Sequence of chain 1.D:
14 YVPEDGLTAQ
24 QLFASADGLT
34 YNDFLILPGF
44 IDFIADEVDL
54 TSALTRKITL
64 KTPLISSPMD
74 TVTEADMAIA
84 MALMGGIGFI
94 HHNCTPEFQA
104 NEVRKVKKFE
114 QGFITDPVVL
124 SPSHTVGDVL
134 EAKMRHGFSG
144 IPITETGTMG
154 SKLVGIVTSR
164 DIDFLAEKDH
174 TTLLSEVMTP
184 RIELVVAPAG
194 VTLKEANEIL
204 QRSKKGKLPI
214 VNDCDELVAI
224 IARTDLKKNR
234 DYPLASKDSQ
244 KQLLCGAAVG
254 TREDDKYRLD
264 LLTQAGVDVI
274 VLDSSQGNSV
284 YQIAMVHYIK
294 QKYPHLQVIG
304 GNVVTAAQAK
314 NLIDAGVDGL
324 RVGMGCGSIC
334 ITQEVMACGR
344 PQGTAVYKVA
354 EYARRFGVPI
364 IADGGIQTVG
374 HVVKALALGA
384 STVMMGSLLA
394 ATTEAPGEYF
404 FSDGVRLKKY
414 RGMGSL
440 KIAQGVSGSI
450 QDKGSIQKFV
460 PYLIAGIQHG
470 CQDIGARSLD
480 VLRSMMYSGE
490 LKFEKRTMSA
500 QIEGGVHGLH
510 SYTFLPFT

Binding-site contacts:
Ligand atom C5 contacts residue GLY415 of chain 1.D at 3.5 Å.
Ligand atom O2P contacts residue TYR413 of chain 1.D at 3.7 Å.
Ligand atom O3P contacts residue SER331 of chain 1.D at 2.9 Å (h-bond).
Ligand atom N7 contacts residue GLY415 of chain 1.D at 3.1 Å.
Ligand atom N9 contacts residue NAD1 of chain 1.Y at 3.6 Å.
Ligand atom C6 contacts residue GLY415 of chain 1.D at 3.6 Å.
Ligand atom P contacts residue SER331 of chain 1.D at 3.6 Å.
Ligand atom C5 contacts residue ILE332 of chain 1.D at 3.7 Å (hydrophobic).
Ligand atom O3' contacts residue NAD1 of chain 1.Y at 3.5 Å (h-bond).
Ligand atom N1 contacts residue GLN443 of chain 1.D at 3.0 Å (h-bond).
Ligand atom C2 contacts residue GLN443 of chain 1.D at 3.4 Å.
Ligand atom C4 contacts residue NAD1 of chain 1.Y at 3.4 Å.
Ligand atom C6 contacts residue GLY417 of chain 1.D at 3.5 Å.
Ligand atom O6 contacts residue MET416 of chain 1.D at 3.2 Å (h-bond).
Ligand atom O3P contacts residue TYR413 of chain 1.D at 2.8 Å (h-bond).
Ligand atom O3P contacts residue ILE332 of chain 1.D at 3.7 Å.
Ligand atom N3 contacts residue CYS333 of chain 1.D at 3.2 Å.
Ligand atom C8 contacts residue MET72 of chain 1.D at 3.5 Å (hydrophobic).
Ligand atom O2P contacts residue SER390 of chain 1.D at 2.6 Å (h-bond).
Ligand atom C3' contacts residue ASP366 of chain 1.D at 3.1 Å.
Ligand atom C5 contacts residue MET416 of chain 1.D at 3.6 Å (hydrophobic).
Ligand atom O6 contacts residue GLY417 of chain 1.D at 2.6 Å (h-bond).
Ligand atom O6 contacts residue GLY415 of chain 1.D at 3.0 Å.
Ligand atom N7 contacts residue MET416 of chain 1.D at 2.8 Å (h-bond).
Ligand atom N3 contacts residue NAD1 of chain 1.Y at 3.1 Å.
Ligand atom O1P contacts residue GLY368 of chain 1.D at 2.7 Å (h-bond).
Ligand atom O2P contacts residue GLY389 of chain 1.D at 3.2 Å (h-bond).
Ligand atom N1 contacts residue NAD1 of chain 1.Y at 3.7 Å.
Ligand atom N1 contacts residue GLY444 of chain 1.D at 3.7 Å.
Ligand atom O1P contacts residue GLY367 of chain 1.D at 3.4 Å.
Ligand atom O3' contacts residue ASP366 of chain 1.D at 2.5 Å (salt-bridge).
Ligand atom C5' contacts residue TYR413 of chain 1.D at 3.7 Å (hydrophobic).
Ligand atom C2 contacts residue NAD1 of chain 1.Y at 3.4 Å.
Ligand atom O1P contacts residue SER331 of chain 1.D at 3.3 Å (h-bond).
Ligand atom O5' contacts residue GLY367 of chain 1.D at 3.7 Å.
Ligand atom P contacts residue TYR413 of chain 1.D at 3.7 Å.
Ligand atom C2 contacts residue CYS333 of chain 1.D at 3.4 Å (hydrophobic).
Ligand atom O6 contacts residue SER418 of chain 1.D at 3.2 Å (h-bond).
Ligand atom C6 contacts residue MET416 of chain 1.D at 3.8 Å (hydrophobic).
Ligand atom O6 contacts residue GLY444 of chain 1.D at 3.7 Å.

This protein binds this small molecule.
Small molecule (SMILES): O=c1[nH]cnc2c1ncn2[C@@H]1O[C@H](COP(=O)(O)O)[C@@H](O)[C@H]1O